Sequence of chain 1.A:
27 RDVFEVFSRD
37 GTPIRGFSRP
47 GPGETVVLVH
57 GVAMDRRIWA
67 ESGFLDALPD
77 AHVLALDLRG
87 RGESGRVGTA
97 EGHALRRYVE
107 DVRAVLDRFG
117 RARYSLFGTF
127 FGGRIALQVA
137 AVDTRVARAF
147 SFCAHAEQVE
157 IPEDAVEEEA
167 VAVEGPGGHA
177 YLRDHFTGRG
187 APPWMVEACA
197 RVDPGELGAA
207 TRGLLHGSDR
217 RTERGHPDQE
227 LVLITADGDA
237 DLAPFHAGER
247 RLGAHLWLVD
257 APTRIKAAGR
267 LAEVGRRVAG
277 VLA

This small molecule binds to this protein.
Small molecule (SMILES): COC(=O)C[C@@H](NC(=O)[C@@H](NC(=O)[C@@H](/N=C1/NCC(=O)N2CC[C@@H](C)[C@H]2C(=O)N[C@@H](CCS(C)=O)C(=O)N[C@H]1C(C)(C)C)C(C)(C)C)[C@@H](C)c1ccccc1)c1nccs1

Binding-site contacts:
Ligand atom C57 contacts residue PHE127 of chain 1.A at 3.7 Å (hydrophobic).
Ligand atom C20 contacts residue GLU165 of chain 1.A at 3.2 Å.
Ligand atom C11 contacts residue PHE182 of chain 1.A at 4.0 Å (hydrophobic).
Ligand atom C13 contacts residue HIS181 of chain 1.A at 3.1 Å.
Ligand atom S12 contacts residue HIS181 of chain 1.A at 3.8 Å.
Ligand atom C04 contacts residue THR207 of chain 1.A at 3.5 Å.
Ligand atom C54 contacts residue PHE127 of chain 1.A at 3.9 Å (hydrophobic).
Ligand atom C41 contacts residue PHE126 of chain 1.A at 3.6 Å (hydrophobic).
Ligand atom O49 contacts residue ARG260 of chain 1.A at 3.9 Å.
Ligand atom C55 contacts residue PHE127 of chain 1.A at 3.7 Å (hydrophobic).
Ligand atom N40 contacts residue PHE126 of chain 1.A at 3.4 Å.
Ligand atom C42 contacts residue PHE182 of chain 1.A at 3.3 Å (hydrophobic).
Ligand atom C03 contacts residue THR207 of chain 1.A at 3.5 Å.
Ligand atom C53 contacts residue ARG130 of chain 1.A at 3.6 Å.
Ligand atom C55 contacts residue SER214 of chain 1.A at 3.5 Å.
Ligand atom S43 contacts residue PHE182 of chain 1.A at 3.5 Å.
Ligand atom C25 contacts residue GLU165 of chain 1.A at 3.9 Å.
Ligand atom C56 contacts residue PHE127 of chain 1.A at 3.7 Å (hydrophobic).
Ligand atom O14 contacts residue ARG185 of chain 1.A at 3.5 Å (salt-bridge).
Ligand atom C03 contacts residue GLU165 of chain 1.A at 3.6 Å.
Ligand atom S43 contacts residue ILE261 of chain 1.A at 3.6 Å.
Ligand atom C25 contacts residue LEU210 of chain 1.A at 3.5 Å (hydrophobic).
Ligand atom N08 contacts residue GLU165 of chain 1.A at 3.1 Å (salt-bridge).
Ligand atom C42 contacts residue MET191 of chain 1.A at 3.8 Å (hydrophobic).
Ligand atom C54 contacts residue SER214 of chain 1.A at 3.6 Å.
Ligand atom C55 contacts residue LEU210 of chain 1.A at 3.9 Å (hydrophobic).
Ligand atom C15 contacts residue GLU165 of chain 1.A at 3.6 Å.
Ligand atom C13 contacts residue TYR177 of chain 1.A at 3.8 Å (hydrophobic).
Ligand atom N23 contacts residue GLU165 of chain 1.A at 3.1 Å (salt-bridge).
Ligand atom C24 contacts residue LEU210 of chain 1.A at 3.3 Å (hydrophobic).
Ligand atom C10 contacts residue GLU165 of chain 1.A at 3.5 Å.
Ligand atom C30 contacts residue PRO158 of chain 1.A at 3.5 Å (hydrophobic).
Ligand atom C09 contacts residue GLU165 of chain 1.A at 3.6 Å.
Ligand atom C04 contacts residue GLU165 of chain 1.A at 3.2 Å.
Ligand atom C24 contacts residue GLU165 of chain 1.A at 3.8 Å.
Ligand atom O14 contacts residue PHE182 of chain 1.A at 3.6 Å.
Ligand atom O14 contacts residue HIS181 of chain 1.A at 3.4 Å.
Ligand atom N05 contacts residue GLU165 of chain 1.A at 3.6 Å.
Ligand atom C17 contacts residue GLU165 of chain 1.A at 3.9 Å.
Ligand atom N16 contacts residue GLU165 of chain 1.A at 2.9 Å (salt-bridge).